Binding-site contacts:
Ligand atom N2 contacts residue ILE178 of chain 1.A at 2.8 Å (h-bond).
Ligand atom C2 contacts residue ASN169 of chain 1.A at 2.5 Å.
Ligand atom C6 contacts residue GLY176 of chain 1.A at 3.6 Å.
Ligand atom C6 contacts residue ASN169 of chain 1.A at 4.1 Å.
Ligand atom N2 contacts residue ASN169 of chain 1.A at 2.6 Å (h-bond).
Ligand atom C8 contacts residue ARG179 of chain 1.A at 3.3 Å.
Ligand atom O2 contacts residue ASN175 of chain 1.A at 3.4 Å (h-bond).
Ligand atom C7 contacts residue ILE178 of chain 1.A at 3.4 Å (hydrophobic).
Ligand atom C8 contacts residue LEU165 of chain 1.A at 4.5 Å (hydrophobic).
Ligand atom C5 contacts residue ASN169 of chain 1.A at 3.6 Å.
Ligand atom C3 contacts residue ILE178 of chain 1.A at 4.3 Å (hydrophobic).
Ligand atom C3 contacts residue ASN169 of chain 1.A at 3.8 Å.
Ligand atom C4 contacts residue ASN169 of chain 1.A at 4.4 Å.
Ligand atom C2 contacts residue ASN175 of chain 1.A at 4.3 Å.
Ligand atom C8 contacts residue SER180 of chain 1.A at 3.4 Å.
Ligand atom C2 contacts residue GLY176 of chain 1.A at 4.4 Å.
Ligand atom C7 contacts residue ARG179 of chain 1.A at 4.4 Å.
Ligand atom C2 contacts residue ILE178 of chain 1.A at 3.9 Å (hydrophobic).
Ligand atom C7 contacts residue ASN169 of chain 1.A at 3.8 Å.
Ligand atom C1 contacts residue ILE178 of chain 1.A at 4.1 Å (hydrophobic).
Ligand atom O5 contacts residue ASN169 of chain 1.A at 2.4 Å (h-bond).
Ligand atom C5 contacts residue GLY176 of chain 1.A at 3.5 Å.
Ligand atom C1 contacts residue GLY176 of chain 1.A at 3.8 Å.
Ligand atom O5 contacts residue ILE178 of chain 1.A at 3.8 Å.
Ligand atom C8 contacts residue ILE178 of chain 1.A at 3.1 Å (hydrophobic).
Ligand atom C1 contacts residue ASN169 of chain 1.A at 1.4 Å.
Ligand atom O5 contacts residue GLY176 of chain 1.A at 2.8 Å (h-bond).

This small molecule binds to this protein.
Small molecule (SMILES): CC(=O)N[C@H]1[C@@H](O[C@H]2[C@H](O)[C@@H](NC(C)=O)CO[C@@H]2CO[C@H]2O[C@@H](C)[C@@H](O)[C@@H](O)[C@@H]2O)O[C@H](CO)[C@@H](O[C@@H]2O[C@H](CO)[C@@H](O)[C@H](O)[C@@H]2O)[C@@H]1O

Sequence of chain 1.A:
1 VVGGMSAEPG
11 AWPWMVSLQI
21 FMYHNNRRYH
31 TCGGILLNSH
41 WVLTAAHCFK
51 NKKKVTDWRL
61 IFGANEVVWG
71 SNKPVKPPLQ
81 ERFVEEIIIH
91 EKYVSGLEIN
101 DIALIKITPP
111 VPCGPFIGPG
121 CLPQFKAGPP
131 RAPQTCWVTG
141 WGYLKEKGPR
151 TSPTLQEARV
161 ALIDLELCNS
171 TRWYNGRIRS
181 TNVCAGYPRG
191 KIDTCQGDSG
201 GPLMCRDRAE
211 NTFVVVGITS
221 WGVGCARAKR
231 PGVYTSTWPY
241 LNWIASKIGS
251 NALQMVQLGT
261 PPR